Binding-site contacts:
Ligand atom C2' contacts residue GLU613 of chain 1.C at 3.6 Å.
Ligand atom O3' contacts residue GLU613 of chain 1.C at 3.3 Å (salt-bridge).
Ligand atom O3A contacts residue GLY608 of chain 1.C at 3.3 Å.
Ligand atom O2' contacts residue GLN778 of chain 1.C at 3.5 Å (h-bond).
Ligand atom O2G contacts residue MG1 of chain 1.Q at 2.6 Å.
Ligand atom C2 contacts residue ARG569 of chain 1.C at 3.2 Å.
Ligand atom S1G contacts residue ARG756 of chain 1.B at 2.6 Å (salt-bridge).
Ligand atom N7 contacts residue GLY610 of chain 1.C at 3.2 Å (h-bond).
Ligand atom O3G contacts residue GLU752 of chain 1.B at 3.3 Å (salt-bridge).
Ligand atom O2A contacts residue GLU613 of chain 1.C at 3.7 Å.
Ligand atom O1A contacts residue ARG815 of chain 1.C at 3.3 Å (salt-bridge).
Ligand atom C5' contacts residue GLY608 of chain 1.C at 3.8 Å.
Ligand atom N7 contacts residue VAL609 of chain 1.C at 3.2 Å.
Ligand atom N1 contacts residue ILE571 of chain 1.C at 3.3 Å (h-bond).
Ligand atom C8 contacts residue GLY610 of chain 1.C at 3.7 Å.
Ligand atom O2B contacts residue LYS611 of chain 1.C at 3.0 Å (salt-bridge).
Ligand atom O2B contacts residue VAL609 of chain 1.C at 3.5 Å (h-bond).
Ligand atom O1B contacts residue MG1 of chain 1.Q at 2.4 Å.
Ligand atom C3' contacts residue GLU613 of chain 1.C at 3.6 Å.
Ligand atom O5' contacts residue GLY608 of chain 1.C at 3.5 Å.
Ligand atom C5' contacts residue ARG815 of chain 1.C at 3.5 Å.
Ligand atom PB contacts residue GLY608 of chain 1.C at 3.7 Å.
Ligand atom N1 contacts residue ARG569 of chain 1.C at 3.2 Å (salt-bridge).
Ligand atom O1B contacts residue THR612 of chain 1.C at 3.0 Å (h-bond).
Ligand atom O2A contacts residue THR612 of chain 1.C at 3.2 Å (h-bond).
Ligand atom C2 contacts residue ILE774 of chain 1.C at 3.8 Å (hydrophobic).
Ligand atom N1 contacts residue ILE774 of chain 1.C at 3.8 Å.
Ligand atom PA contacts residue ARG815 of chain 1.C at 3.7 Å.
Ligand atom O3A contacts residue ARG815 of chain 1.C at 3.1 Å (salt-bridge).
Ligand atom O2A contacts residue LYS611 of chain 1.C at 3.1 Å (salt-bridge).
Ligand atom O3B contacts residue GLY608 of chain 1.C at 3.2 Å (h-bond).
Ligand atom N6 contacts residue VAL609 of chain 1.C at 3.6 Å.
Ligand atom C8 contacts residue GLY608 of chain 1.C at 3.7 Å.
Ligand atom O2B contacts residue GLY610 of chain 1.C at 3.4 Å (h-bond).
Ligand atom S1G contacts residue ARG815 of chain 1.C at 3.0 Å (salt-bridge).
Ligand atom PG contacts residue ARG756 of chain 1.B at 3.6 Å.
Ligand atom N6 contacts residue ILE571 of chain 1.C at 3.0 Å (h-bond).
Ligand atom O2' contacts residue LYS818 of chain 1.C at 3.3 Å.
Ligand atom O2G contacts residue ARG756 of chain 1.B at 3.4 Å (salt-bridge).
Ligand atom O2A contacts residue GLY610 of chain 1.C at 3.4 Å (h-bond).

The small molecule below binds the protein below.
Small molecule (SMILES): Nc1ncnc2c1ncn2[C@@H]1O[C@H](COP(=O)(O)OP(=O)(O)OP(O)(O)=S)[C@@H](O)[C@H]1O

Sequence of chain 1.B:
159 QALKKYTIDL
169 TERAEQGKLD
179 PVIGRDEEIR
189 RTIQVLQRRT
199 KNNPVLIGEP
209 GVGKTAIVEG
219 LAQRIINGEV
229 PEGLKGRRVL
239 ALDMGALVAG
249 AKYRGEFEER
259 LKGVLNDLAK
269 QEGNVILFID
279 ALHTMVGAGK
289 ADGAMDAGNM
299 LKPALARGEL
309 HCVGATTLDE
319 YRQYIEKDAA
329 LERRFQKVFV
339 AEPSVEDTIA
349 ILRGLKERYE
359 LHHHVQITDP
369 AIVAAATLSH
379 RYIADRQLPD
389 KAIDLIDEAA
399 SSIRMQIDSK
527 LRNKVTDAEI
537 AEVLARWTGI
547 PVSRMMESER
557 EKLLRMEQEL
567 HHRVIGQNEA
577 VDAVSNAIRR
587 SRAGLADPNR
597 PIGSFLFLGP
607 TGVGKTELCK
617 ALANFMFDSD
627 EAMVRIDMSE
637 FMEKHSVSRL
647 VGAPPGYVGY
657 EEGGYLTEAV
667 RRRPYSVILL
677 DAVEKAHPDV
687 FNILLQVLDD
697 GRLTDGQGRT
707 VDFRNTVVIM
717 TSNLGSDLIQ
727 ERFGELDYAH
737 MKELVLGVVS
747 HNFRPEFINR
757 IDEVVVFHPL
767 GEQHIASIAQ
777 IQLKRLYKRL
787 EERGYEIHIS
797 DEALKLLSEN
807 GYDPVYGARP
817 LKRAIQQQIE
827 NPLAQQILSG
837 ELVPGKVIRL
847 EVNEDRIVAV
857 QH

Sequence of chain 1.C:
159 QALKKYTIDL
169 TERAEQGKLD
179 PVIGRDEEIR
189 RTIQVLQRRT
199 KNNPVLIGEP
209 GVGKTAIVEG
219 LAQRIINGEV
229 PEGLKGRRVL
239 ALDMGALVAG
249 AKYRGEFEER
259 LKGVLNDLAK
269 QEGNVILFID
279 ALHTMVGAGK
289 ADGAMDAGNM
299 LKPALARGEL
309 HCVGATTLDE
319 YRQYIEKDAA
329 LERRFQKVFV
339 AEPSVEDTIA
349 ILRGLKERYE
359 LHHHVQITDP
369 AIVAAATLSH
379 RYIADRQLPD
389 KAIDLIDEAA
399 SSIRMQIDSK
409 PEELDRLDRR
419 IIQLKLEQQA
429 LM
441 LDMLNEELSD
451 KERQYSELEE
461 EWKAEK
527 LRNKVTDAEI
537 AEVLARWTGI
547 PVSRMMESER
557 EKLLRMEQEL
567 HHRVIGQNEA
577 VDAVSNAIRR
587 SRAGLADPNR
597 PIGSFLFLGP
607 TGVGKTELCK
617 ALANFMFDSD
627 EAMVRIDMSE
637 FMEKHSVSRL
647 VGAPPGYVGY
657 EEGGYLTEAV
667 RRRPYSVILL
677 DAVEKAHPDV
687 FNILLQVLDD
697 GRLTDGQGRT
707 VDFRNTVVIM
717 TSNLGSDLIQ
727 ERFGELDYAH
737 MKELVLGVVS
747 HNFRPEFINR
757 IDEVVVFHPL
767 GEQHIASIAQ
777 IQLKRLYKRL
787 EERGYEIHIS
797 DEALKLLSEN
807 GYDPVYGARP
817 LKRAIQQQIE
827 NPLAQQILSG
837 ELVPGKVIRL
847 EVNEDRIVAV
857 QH